Sequence of chain 1.A:
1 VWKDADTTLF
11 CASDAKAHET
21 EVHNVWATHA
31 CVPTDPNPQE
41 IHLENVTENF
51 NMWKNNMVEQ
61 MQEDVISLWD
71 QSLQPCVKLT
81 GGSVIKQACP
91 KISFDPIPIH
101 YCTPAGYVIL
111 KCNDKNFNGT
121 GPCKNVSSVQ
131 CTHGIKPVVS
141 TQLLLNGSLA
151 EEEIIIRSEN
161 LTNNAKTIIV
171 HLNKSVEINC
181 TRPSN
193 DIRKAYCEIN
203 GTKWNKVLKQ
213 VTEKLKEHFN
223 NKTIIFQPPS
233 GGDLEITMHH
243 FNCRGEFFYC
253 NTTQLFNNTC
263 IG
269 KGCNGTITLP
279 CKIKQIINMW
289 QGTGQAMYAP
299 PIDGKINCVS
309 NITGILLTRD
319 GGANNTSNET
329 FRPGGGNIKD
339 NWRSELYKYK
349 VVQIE

Binding-site contacts:
Ligand atom C1 contacts residue THR261 of chain 1.A at 4.5 Å.
Ligand atom N2 contacts residue ASN259 of chain 1.A at 2.7 Å (h-bond).
Ligand atom O5 contacts residue CYS262 of chain 1.A at 3.8 Å.
Ligand atom O7 contacts residue THR255 of chain 1.A at 3.4 Å (h-bond).
Ligand atom C4 contacts residue ASN259 of chain 1.A at 4.2 Å.
Ligand atom O5 contacts residue ASN259 of chain 1.A at 2.4 Å (h-bond).
Ligand atom C5 contacts residue CYS271 of chain 1.A at 4.2 Å (hydrophobic).
Ligand atom C3 contacts residue ASN259 of chain 1.A at 3.8 Å.
Ligand atom C1 contacts residue CYS262 of chain 1.A at 4.1 Å (hydrophobic).
Ligand atom C7 contacts residue THR255 of chain 1.A at 4.2 Å.
Ligand atom O7 contacts residue GLN256 of chain 1.A at 4.3 Å.
Ligand atom O7 contacts residue ASN259 of chain 1.A at 4.3 Å.
Ligand atom C5 contacts residue ASN259 of chain 1.A at 3.7 Å.
Ligand atom C2 contacts residue ASN259 of chain 1.A at 2.4 Å.
Ligand atom C8 contacts residue GLN256 of chain 1.A at 3.5 Å.
Ligand atom C1 contacts residue CYS271 of chain 1.A at 4.4 Å (hydrophobic).
Ligand atom O5 contacts residue CYS271 of chain 1.A at 3.5 Å (h-bond).
Ligand atom C1 contacts residue ASN259 of chain 1.A at 1.4 Å.
Ligand atom O6 contacts residue GLY270 of chain 1.A at 4.0 Å.
Ligand atom O6 contacts residue CYS271 of chain 1.A at 4.0 Å.
Ligand atom C6 contacts residue CYS271 of chain 1.A at 3.8 Å (hydrophobic).
Ligand atom C7 contacts residue GLN256 of chain 1.A at 4.3 Å.
Ligand atom C7 contacts residue ASN259 of chain 1.A at 3.5 Å.
Ligand atom C8 contacts residue ASN259 of chain 1.A at 4.0 Å.

The small molecule below binds the protein below.
Small molecule (SMILES): CC(=O)N[C@@H]1[C@@H](O)[C@H](O)[C@@H](CO)O[C@H]1O